Sequence of chain 3.G:
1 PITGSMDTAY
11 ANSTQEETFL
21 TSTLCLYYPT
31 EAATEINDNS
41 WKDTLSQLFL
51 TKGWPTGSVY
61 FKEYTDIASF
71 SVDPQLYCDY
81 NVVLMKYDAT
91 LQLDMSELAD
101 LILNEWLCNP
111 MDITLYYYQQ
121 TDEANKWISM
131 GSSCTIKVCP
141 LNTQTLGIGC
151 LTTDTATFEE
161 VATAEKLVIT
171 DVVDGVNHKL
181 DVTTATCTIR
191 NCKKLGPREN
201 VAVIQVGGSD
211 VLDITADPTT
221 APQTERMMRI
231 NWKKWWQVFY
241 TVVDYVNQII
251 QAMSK

Binding-site contacts:
Ligand atom C2 contacts residue ASN12 of chain 3.G at 3.3 Å.
Ligand atom N2 contacts residue ASN12 of chain 3.G at 3.8 Å.
Ligand atom O7 contacts residue ASN12 of chain 3.G at 3.6 Å.
Ligand atom O5 contacts residue ASN12 of chain 3.G at 2.7 Å (h-bond).
Ligand atom C7 contacts residue ASN12 of chain 3.G at 3.9 Å.
Ligand atom C5 contacts residue ASN12 of chain 3.G at 4.1 Å.
Ligand atom C1 contacts residue ASN12 of chain 3.G at 2.2 Å.

This small molecule binds to this protein.
Small molecule (SMILES): CC(=O)N[C@H]1[C@H](O[C@H]2[C@H](O)[C@@H](NC(C)=O)CO[C@@H]2CO)O[C@H](CO)[C@@H](O)[C@@H]1O